The protein below binds the small molecule below.
Small molecule (SMILES): CC(=O)N[C@H]1[C@H](O[C@H]2[C@H](O)[C@@H](NC(C)=O)CO[C@@H]2CO)O[C@H](CO)[C@@H](O)[C@@H]1O

Sequence of chain 1.E:
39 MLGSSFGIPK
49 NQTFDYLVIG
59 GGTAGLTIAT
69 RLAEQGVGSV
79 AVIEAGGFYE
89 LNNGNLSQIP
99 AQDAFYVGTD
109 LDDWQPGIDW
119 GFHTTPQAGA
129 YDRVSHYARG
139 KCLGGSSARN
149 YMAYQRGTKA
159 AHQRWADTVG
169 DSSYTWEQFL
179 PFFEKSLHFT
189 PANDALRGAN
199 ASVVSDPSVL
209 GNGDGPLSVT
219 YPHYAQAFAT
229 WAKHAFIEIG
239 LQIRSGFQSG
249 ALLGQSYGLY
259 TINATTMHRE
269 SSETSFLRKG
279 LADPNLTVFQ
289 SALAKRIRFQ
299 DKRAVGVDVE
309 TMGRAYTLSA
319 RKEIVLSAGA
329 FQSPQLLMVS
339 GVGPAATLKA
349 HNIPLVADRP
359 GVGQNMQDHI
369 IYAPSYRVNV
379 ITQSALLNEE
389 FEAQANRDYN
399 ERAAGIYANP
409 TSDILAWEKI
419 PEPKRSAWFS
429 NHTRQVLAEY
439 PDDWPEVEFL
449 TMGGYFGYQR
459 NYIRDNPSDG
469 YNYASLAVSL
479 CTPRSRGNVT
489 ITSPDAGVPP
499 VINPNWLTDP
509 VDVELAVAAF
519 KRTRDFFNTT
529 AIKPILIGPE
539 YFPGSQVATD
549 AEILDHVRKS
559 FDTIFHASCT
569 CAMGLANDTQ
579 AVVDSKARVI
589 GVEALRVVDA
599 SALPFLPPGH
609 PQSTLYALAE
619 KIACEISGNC

Binding-site contacts:
Ligand atom C2 contacts residue ASN93 of chain 1.F at 2.5 Å.
Ligand atom O7 contacts residue ASN394 of chain 1.F at 3.7 Å.
Ligand atom N2 contacts residue ILE97 of chain 1.F at 3.9 Å.
Ligand atom C5 contacts residue PRO282 of chain 1.E at 4.0 Å (hydrophobic).
Ligand atom C2 contacts residue ASN394 of chain 1.F at 4.1 Å.
Ligand atom C8 contacts residue TYR397 of chain 1.F at 4.0 Å (hydrophobic).
Ligand atom C8 contacts residue ASN394 of chain 1.F at 3.5 Å.
Ligand atom O5 contacts residue SER42 of chain 1.E at 3.8 Å.
Ligand atom C7 contacts residue ILE97 of chain 1.F at 4.0 Å (hydrophobic).
Ligand atom C6 contacts residue ASN93 of chain 1.F at 4.5 Å.
Ligand atom C8 contacts residue ILE97 of chain 1.F at 3.7 Å (hydrophobic).
Ligand atom O7 contacts residue ASN93 of chain 1.F at 3.9 Å.
Ligand atom N2 contacts residue SER42 of chain 1.E at 4.5 Å.
Ligand atom C7 contacts residue ASN394 of chain 1.F at 3.4 Å.
Ligand atom C1 contacts residue ILE97 of chain 1.F at 4.5 Å (hydrophobic).
Ligand atom C6 contacts residue SER42 of chain 1.E at 3.2 Å.
Ligand atom C3 contacts residue ASN394 of chain 1.F at 3.6 Å.
Ligand atom N2 contacts residue ASN394 of chain 1.F at 3.5 Å (h-bond).
Ligand atom C5 contacts residue ASN93 of chain 1.F at 3.6 Å.
Ligand atom O3 contacts residue ASN394 of chain 1.F at 2.7 Å (h-bond).
Ligand atom C1 contacts residue ASN93 of chain 1.F at 1.5 Å.
Ligand atom C7 contacts residue ASN93 of chain 1.F at 3.7 Å.
Ligand atom O4 contacts residue PRO282 of chain 1.E at 4.5 Å.
Ligand atom C1 contacts residue SER42 of chain 1.E at 3.6 Å.
Ligand atom N2 contacts residue ASN93 of chain 1.F at 3.0 Å (h-bond).
Ligand atom O5 contacts residue ASN93 of chain 1.F at 2.3 Å (h-bond).
Ligand atom O7 contacts residue SER42 of chain 1.E at 3.9 Å.
Ligand atom C8 contacts residue ASN398 of chain 1.F at 3.7 Å.
Ligand atom C7 contacts residue ASN398 of chain 1.F at 3.6 Å.
Ligand atom C4 contacts residue ASN93 of chain 1.F at 4.2 Å.
Ligand atom C3 contacts residue ASN93 of chain 1.F at 3.8 Å.
Ligand atom O7 contacts residue ASN398 of chain 1.F at 2.8 Å (h-bond).
Ligand atom O6 contacts residue SER42 of chain 1.E at 3.5 Å (h-bond).
Ligand atom C5 contacts residue SER42 of chain 1.E at 4.4 Å.
Ligand atom C2 contacts residue SER42 of chain 1.E at 3.7 Å.
Ligand atom C8 contacts residue TYR405 of chain 1.F at 4.1 Å (hydrophobic).
Ligand atom C6 contacts residue PRO282 of chain 1.E at 4.1 Å (hydrophobic).

Sequence of chain 1.F:
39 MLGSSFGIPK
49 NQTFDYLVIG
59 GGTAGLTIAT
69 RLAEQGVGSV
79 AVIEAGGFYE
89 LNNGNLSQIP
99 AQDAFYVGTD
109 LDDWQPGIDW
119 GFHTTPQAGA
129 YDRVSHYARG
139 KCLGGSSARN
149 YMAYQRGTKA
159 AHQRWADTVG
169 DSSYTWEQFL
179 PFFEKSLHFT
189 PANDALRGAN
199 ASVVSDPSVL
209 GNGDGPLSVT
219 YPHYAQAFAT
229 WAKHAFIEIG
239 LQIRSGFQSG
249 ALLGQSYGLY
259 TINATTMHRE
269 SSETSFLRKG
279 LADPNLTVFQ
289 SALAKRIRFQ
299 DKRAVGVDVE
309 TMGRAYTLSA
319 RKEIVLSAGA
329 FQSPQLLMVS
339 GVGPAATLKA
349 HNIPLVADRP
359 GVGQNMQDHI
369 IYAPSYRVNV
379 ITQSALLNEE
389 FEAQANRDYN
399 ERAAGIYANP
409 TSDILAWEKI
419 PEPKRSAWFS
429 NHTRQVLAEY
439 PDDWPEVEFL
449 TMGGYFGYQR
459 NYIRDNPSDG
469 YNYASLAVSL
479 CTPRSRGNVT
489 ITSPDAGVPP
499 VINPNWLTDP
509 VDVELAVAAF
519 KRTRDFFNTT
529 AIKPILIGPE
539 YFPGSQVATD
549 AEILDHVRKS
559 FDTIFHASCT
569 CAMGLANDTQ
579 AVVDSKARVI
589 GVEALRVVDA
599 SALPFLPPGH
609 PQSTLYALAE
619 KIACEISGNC